The small molecule below binds the protein below.
Small molecule (SMILES): CC(=O)N[C@@H]1[C@@H](O)[C@H](O)[C@@H](CO)O[C@H]1O

Sequence of chain 1.B:
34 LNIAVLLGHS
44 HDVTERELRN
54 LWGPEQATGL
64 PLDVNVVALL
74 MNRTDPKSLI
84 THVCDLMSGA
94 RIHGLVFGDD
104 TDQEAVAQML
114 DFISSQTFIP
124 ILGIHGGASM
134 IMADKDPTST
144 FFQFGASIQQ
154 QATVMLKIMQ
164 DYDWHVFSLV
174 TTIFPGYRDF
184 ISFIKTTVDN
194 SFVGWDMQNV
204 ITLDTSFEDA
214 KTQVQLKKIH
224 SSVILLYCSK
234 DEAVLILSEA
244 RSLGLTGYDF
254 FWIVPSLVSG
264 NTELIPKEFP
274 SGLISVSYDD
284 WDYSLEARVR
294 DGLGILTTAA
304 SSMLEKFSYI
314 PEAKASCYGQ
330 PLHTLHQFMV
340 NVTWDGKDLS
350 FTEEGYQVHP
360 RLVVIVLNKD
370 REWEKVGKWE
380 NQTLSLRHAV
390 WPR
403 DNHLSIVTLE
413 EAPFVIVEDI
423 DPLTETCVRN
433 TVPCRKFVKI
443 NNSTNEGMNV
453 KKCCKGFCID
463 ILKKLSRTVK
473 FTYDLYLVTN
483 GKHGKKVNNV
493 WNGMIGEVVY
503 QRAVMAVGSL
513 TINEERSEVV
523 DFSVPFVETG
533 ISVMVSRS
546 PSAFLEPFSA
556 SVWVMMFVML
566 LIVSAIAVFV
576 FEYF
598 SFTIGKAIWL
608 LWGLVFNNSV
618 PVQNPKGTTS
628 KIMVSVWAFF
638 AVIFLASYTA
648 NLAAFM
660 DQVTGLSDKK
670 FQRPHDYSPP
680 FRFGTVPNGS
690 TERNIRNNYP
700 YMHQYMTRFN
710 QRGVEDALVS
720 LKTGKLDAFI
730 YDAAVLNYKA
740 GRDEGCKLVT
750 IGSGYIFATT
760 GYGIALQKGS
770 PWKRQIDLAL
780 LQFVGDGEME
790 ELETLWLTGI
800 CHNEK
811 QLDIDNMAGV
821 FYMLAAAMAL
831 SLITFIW

Binding-site contacts:
Ligand atom C7 contacts residue ASN443 of chain 1.B at 3.2 Å.
Ligand atom O7 contacts residue THR446 of chain 1.B at 4.2 Å.
Ligand atom C3 contacts residue ASN443 of chain 1.B at 3.8 Å.
Ligand atom O7 contacts residue ASN443 of chain 1.B at 3.2 Å (h-bond).
Ligand atom C1 contacts residue ILE442 of chain 1.B at 4.3 Å (hydrophobic).
Ligand atom C1 contacts residue ASN443 of chain 1.B at 1.4 Å.
Ligand atom C5 contacts residue ASN443 of chain 1.B at 3.7 Å.
Ligand atom C8 contacts residue ASN443 of chain 1.B at 4.4 Å.
Ligand atom C7 contacts residue ILE442 of chain 1.B at 3.9 Å (hydrophobic).
Ligand atom C7 contacts residue GLU448 of chain 1.B at 4.2 Å.
Ligand atom O5 contacts residue ASN443 of chain 1.B at 2.4 Å (h-bond).
Ligand atom C2 contacts residue ASN443 of chain 1.B at 2.5 Å.
Ligand atom O7 contacts residue GLU448 of chain 1.B at 3.5 Å (salt-bridge).
Ligand atom C4 contacts residue ASN443 of chain 1.B at 4.2 Å.
Ligand atom N2 contacts residue ILE442 of chain 1.B at 3.7 Å.
Ligand atom O7 contacts residue ILE442 of chain 1.B at 3.4 Å.
Ligand atom N2 contacts residue ASN443 of chain 1.B at 2.9 Å (h-bond).